A protein and the small-molecule ligand that binds it are described below.
Small molecule (SMILES): CC[N+](CC)(CC)Cc1ccccc1

Sequence of chain 1.A:
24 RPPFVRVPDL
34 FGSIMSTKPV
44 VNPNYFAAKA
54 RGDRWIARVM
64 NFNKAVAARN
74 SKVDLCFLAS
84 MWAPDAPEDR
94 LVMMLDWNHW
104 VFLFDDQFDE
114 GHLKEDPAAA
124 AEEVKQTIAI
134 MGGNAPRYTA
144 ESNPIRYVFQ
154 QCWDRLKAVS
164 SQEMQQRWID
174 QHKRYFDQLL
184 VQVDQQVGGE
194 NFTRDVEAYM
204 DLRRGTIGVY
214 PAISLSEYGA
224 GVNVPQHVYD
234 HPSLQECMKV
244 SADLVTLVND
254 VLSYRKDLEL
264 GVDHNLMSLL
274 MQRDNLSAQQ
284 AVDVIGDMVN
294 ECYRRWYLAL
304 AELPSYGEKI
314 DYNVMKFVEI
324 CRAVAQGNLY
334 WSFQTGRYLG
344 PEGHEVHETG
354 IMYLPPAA

Binding-site contacts:
Ligand atom C12 contacts residue ALA215 of chain 1.A at 3.5 Å (hydrophobic).
Ligand atom C13 contacts residue GLY211 of chain 1.A at 3.9 Å.
Ligand atom C5 contacts residue MG1 of chain 1.F at 4.2 Å.
Ligand atom N contacts residue ILE210 of chain 1.A at 3.7 Å.
Ligand atom C11 contacts residue ALA215 of chain 1.A at 3.8 Å (hydrophobic).
Ligand atom C4 contacts residue VAL104 of chain 1.A at 4.0 Å (hydrophobic).
Ligand atom C12 contacts residue TRP85 of chain 1.A at 3.6 Å (hydrophobic).
Ligand atom C7 contacts residue ASN252 of chain 1.A at 3.5 Å.
Ligand atom C5 contacts residue ASP108 of chain 1.A at 3.3 Å.
Ligand atom C12 contacts residue GLY211 of chain 1.A at 3.1 Å.
Ligand atom C5 contacts residue THR209 of chain 1.A at 3.2 Å.
Ligand atom C2 contacts residue PHE105 of chain 1.A at 3.7 Å (hydrophobic).
Ligand atom C7 contacts residue ILE210 of chain 1.A at 4.0 Å (hydrophobic).
Ligand atom C9 contacts residue ASN331 of chain 1.A at 3.9 Å.
Ligand atom C12 contacts residue ILE210 of chain 1.A at 3.7 Å (hydrophobic).
Ligand atom C10 contacts residue VAL248 of chain 1.A at 4.0 Å (hydrophobic).
Ligand atom C11 contacts residue ILE210 of chain 1.A at 4.2 Å (hydrophobic).
Ligand atom C3 contacts residue ASP108 of chain 1.A at 4.2 Å.
Ligand atom C10 contacts residue TRP85 of chain 1.A at 3.6 Å (hydrophobic).
Ligand atom N contacts residue POP1 of chain 1.H at 4.0 Å.
Ligand atom C3 contacts residue VAL104 of chain 1.A at 3.5 Å (hydrophobic).
Ligand atom C11 contacts residue VAL212 of chain 1.A at 3.8 Å (hydrophobic).
Ligand atom C3 contacts residue PHE105 of chain 1.A at 3.3 Å (hydrophobic).
Ligand atom C12 contacts residue VAL212 of chain 1.A at 3.9 Å (hydrophobic).
Ligand atom C6 contacts residue ILE210 of chain 1.A at 3.2 Å (hydrophobic).
Ligand atom C8 contacts residue ILE210 of chain 1.A at 3.7 Å (hydrophobic).
Ligand atom C5 contacts residue POP1 of chain 1.H at 3.3 Å.
Ligand atom C5 contacts residue ILE210 of chain 1.A at 3.6 Å (hydrophobic).
Ligand atom C10 contacts residue ASN331 of chain 1.A at 3.9 Å.
Ligand atom C7 contacts residue POP1 of chain 1.H at 3.4 Å.
Ligand atom C2 contacts residue POP1 of chain 1.H at 3.2 Å.
Ligand atom C13 contacts residue TRP85 of chain 1.A at 4.2 Å (hydrophobic).
Ligand atom C8 contacts residue PHE105 of chain 1.A at 4.2 Å (hydrophobic).
Ligand atom C11 contacts residue GLY211 of chain 1.A at 4.1 Å.
Ligand atom C11 contacts residue TRP85 of chain 1.A at 3.3 Å (hydrophobic).
Ligand atom C13 contacts residue ILE210 of chain 1.A at 3.4 Å (hydrophobic).
Ligand atom C6 contacts residue POP1 of chain 1.H at 3.6 Å.
Ligand atom C1 contacts residue PHE105 of chain 1.A at 3.3 Å (hydrophobic).
Ligand atom C7 contacts residue TYR341 of chain 1.A at 3.8 Å (hydrophobic).
Ligand atom C4 contacts residue ILE210 of chain 1.A at 3.1 Å (hydrophobic).